Binding-site contacts:
Ligand atom C7 contacts residue ASN104 of chain 1.A at 3.3 Å.
Ligand atom C3 contacts residue ASN104 of chain 1.A at 3.8 Å.
Ligand atom C1 contacts residue ASN104 of chain 1.A at 1.4 Å.
Ligand atom C8 contacts residue THR101 of chain 1.A at 4.0 Å.
Ligand atom C4 contacts residue ASN104 of chain 1.A at 4.2 Å.
Ligand atom C2 contacts residue ASN104 of chain 1.A at 2.5 Å.
Ligand atom N2 contacts residue ASN104 of chain 1.A at 3.0 Å (h-bond).
Ligand atom O7 contacts residue ASN104 of chain 1.A at 3.1 Å (h-bond).
Ligand atom C8 contacts residue ASN104 of chain 1.A at 4.5 Å.
Ligand atom O5 contacts residue ASN104 of chain 1.A at 2.3 Å (h-bond).
Ligand atom C8 contacts residue THR102 of chain 1.A at 3.1 Å.
Ligand atom C5 contacts residue ASN104 of chain 1.A at 3.6 Å.
Ligand atom C7 contacts residue THR102 of chain 1.A at 4.4 Å.

Sequence of chain 1.A:
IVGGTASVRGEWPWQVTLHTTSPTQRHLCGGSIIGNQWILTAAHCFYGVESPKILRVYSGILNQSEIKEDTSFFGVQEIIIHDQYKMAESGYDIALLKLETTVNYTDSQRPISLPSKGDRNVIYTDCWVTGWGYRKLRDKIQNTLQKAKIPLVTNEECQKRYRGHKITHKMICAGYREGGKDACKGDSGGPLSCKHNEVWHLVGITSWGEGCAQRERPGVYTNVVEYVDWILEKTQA

The protein below binds the small molecule below.
Small molecule (SMILES): CC(=O)N[C@@H]1[C@@H](O)[C@H](O)[C@@H](CO)O[C@H]1O